The small molecule below binds the protein below.
Small molecule (SMILES): COC1(C(=O)N[C@@H](C)c2ccc(-n3cc(F)cn3)nc2)CCC(c2nc(C)cc(Nc3cc(C)[nH]n3)n2)CC1

Binding-site contacts:
Ligand atom CAZ contacts residue GLU33 of chain 1.B at 3.7 Å.
Ligand atom NBH contacts residue GLY37 of chain 1.B at 3.8 Å.
Ligand atom NAC contacts residue LEU182 of chain 1.B at 3.5 Å.
Ligand atom CBF contacts residue GLY32 of chain 1.B at 3.7 Å.
Ligand atom NAC contacts residue ALA57 of chain 1.B at 3.4 Å.
Ligand atom C5 contacts residue ALA108 of chain 1.B at 3.4 Å (hydrophobic).
Ligand atom CAM contacts residue FMT1 of chain 1.H at 3.1 Å.
Ligand atom NAD contacts residue TYR107 of chain 1.B at 3.5 Å.
Ligand atom CAB contacts residue ALA57 of chain 1.B at 3.6 Å (hydrophobic).
Ligand atom NBE contacts residue LYS38 of chain 1.B at 3.5 Å (salt-bridge).
Ligand atom CBM contacts residue VAL105 of chain 1.B at 3.7 Å (hydrophobic).
Ligand atom NAC contacts residue ALA108 of chain 1.B at 3.8 Å.
Ligand atom NBG contacts residue LYS38 of chain 1.B at 3.5 Å (salt-bridge).
Ligand atom NAD contacts residue ALA108 of chain 1.B at 2.9 Å (h-bond).
Ligand atom CBK contacts residue LYS38 of chain 1.B at 3.2 Å.
Ligand atom CAV contacts residue ARG179 of chain 1.B at 3.4 Å.
Ligand atom CAZ contacts residue GLY34 of chain 1.B at 3.6 Å.
Ligand atom NAF contacts residue ALA108 of chain 1.B at 2.8 Å (h-bond).
Ligand atom FBL contacts residue MET60 of chain 1.B at 3.2 Å.
Ligand atom CBM contacts residue LEU182 of chain 1.B at 3.6 Å (hydrophobic).
Ligand atom N3 contacts residue GLY111 of chain 1.B at 3.7 Å.
Ligand atom NBE contacts residue GLY37 of chain 1.B at 3.7 Å.
Ligand atom C5 contacts residue GLY111 of chain 1.B at 3.5 Å.
Ligand atom NAC contacts residue GLU106 of chain 1.B at 2.8 Å (salt-bridge).
Ligand atom NAF contacts residue TYR107 of chain 1.B at 3.6 Å.
Ligand atom OAX contacts residue GLY32 of chain 1.B at 3.5 Å.
Ligand atom CAO contacts residue LEU31 of chain 1.B at 3.6 Å (hydrophobic).
Ligand atom NBG contacts residue GLY37 of chain 1.B at 3.5 Å.
Ligand atom CBD contacts residue GLY37 of chain 1.B at 3.7 Å.
Ligand atom CAY contacts residue GLU33 of chain 1.B at 3.7 Å.
Ligand atom C4 contacts residue GLY111 of chain 1.B at 3.4 Å.
Ligand atom CBK contacts residue GLY37 of chain 1.B at 3.7 Å.
Ligand atom NAD contacts residue GLU106 of chain 1.B at 3.4 Å (salt-bridge).
Ligand atom C6 contacts residue ALA108 of chain 1.B at 3.4 Å (hydrophobic).
Ligand atom CAB contacts residue LEU182 of chain 1.B at 3.4 Å (hydrophobic).
Ligand atom FBL contacts residue LEU73 of chain 1.B at 3.5 Å.
Ligand atom CAE contacts residue ALA108 of chain 1.B at 3.7 Å (hydrophobic).
Ligand atom CBB contacts residue GLY34 of chain 1.B at 3.6 Å.
Ligand atom NBE contacts residue VAL39 of chain 1.B at 3.7 Å.
Ligand atom CBJ contacts residue MET60 of chain 1.B at 3.6 Å (hydrophobic).

Sequence of chain 1.B:
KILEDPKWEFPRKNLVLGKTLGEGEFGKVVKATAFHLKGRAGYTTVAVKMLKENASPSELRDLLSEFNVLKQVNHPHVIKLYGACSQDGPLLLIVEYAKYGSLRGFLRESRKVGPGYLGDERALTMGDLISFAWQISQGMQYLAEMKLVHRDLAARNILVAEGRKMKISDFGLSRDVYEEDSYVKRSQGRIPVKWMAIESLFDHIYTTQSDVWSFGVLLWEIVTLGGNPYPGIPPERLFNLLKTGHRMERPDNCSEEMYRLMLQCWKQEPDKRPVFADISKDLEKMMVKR

Sequence of chain 1.A:
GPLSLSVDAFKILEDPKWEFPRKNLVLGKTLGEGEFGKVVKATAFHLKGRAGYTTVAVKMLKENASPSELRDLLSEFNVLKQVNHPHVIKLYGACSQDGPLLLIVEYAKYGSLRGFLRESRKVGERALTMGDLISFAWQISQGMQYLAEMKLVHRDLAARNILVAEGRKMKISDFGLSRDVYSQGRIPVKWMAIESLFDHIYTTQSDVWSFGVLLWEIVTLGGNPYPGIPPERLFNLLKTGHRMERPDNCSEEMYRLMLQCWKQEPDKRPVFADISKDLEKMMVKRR